This protein binds this small molecule.
Small molecule (SMILES): CC(=O)N[C@@H]1[C@@H](O)[C@H](O)[C@@H](CO)O[C@H]1O

Binding-site contacts:
Ligand atom C2 contacts residue ASN479 of chain 2.A at 2.4 Å.
Ligand atom C5 contacts residue ASN479 of chain 2.A at 3.8 Å.
Ligand atom O7 contacts residue ASN479 of chain 2.A at 3.6 Å.
Ligand atom C4 contacts residue ASN479 of chain 2.A at 4.3 Å.
Ligand atom O7 contacts residue ALA475 of chain 2.A at 3.9 Å.
Ligand atom O5 contacts residue ASN479 of chain 2.A at 2.5 Å (h-bond).
Ligand atom O5 contacts residue THR481 of chain 2.A at 4.5 Å.
Ligand atom C8 contacts residue ASN479 of chain 2.A at 4.4 Å.
Ligand atom C8 contacts residue ASP472 of chain 2.A at 3.8 Å.
Ligand atom C8 contacts residue ALA475 of chain 2.A at 4.1 Å (hydrophobic).
Ligand atom C8 contacts residue SER476 of chain 2.A at 4.4 Å.
Ligand atom C3 contacts residue ASN479 of chain 2.A at 3.8 Å.
Ligand atom C1 contacts residue THR481 of chain 2.A at 4.3 Å.
Ligand atom N2 contacts residue ASN479 of chain 2.A at 2.8 Å (h-bond).
Ligand atom C7 contacts residue ALA475 of chain 2.A at 4.3 Å (hydrophobic).
Ligand atom C1 contacts residue ASN479 of chain 2.A at 1.4 Å.
Ligand atom C7 contacts residue ASN479 of chain 2.A at 3.4 Å.

Sequence of chain 2.A:
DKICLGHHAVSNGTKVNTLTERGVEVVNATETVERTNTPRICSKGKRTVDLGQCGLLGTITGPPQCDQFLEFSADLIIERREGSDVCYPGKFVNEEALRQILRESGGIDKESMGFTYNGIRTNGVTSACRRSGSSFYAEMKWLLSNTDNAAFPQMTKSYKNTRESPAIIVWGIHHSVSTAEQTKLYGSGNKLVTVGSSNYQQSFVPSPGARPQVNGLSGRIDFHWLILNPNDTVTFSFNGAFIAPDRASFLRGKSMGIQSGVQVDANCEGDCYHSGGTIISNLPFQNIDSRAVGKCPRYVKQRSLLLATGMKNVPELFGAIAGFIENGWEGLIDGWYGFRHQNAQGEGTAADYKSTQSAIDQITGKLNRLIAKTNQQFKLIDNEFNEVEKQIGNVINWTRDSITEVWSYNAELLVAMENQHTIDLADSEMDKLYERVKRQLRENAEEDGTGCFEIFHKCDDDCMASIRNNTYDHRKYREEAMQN